Binding-site contacts:
Ligand atom C36 contacts residue TRP329 of chain 1.A at 3.6 Å (hydrophobic).
Ligand atom C23 contacts residue THR328 of chain 1.A at 3.0 Å.
Ligand atom S21 contacts residue PHE342 of chain 2.A at 3.7 Å.
Ligand atom C13 contacts residue HEM1 of chain 1.B at 3.5 Å.
Ligand atom C32 contacts residue ARG247 of chain 1.A at 3.6 Å.
Ligand atom C03 contacts residue PRO216 of chain 1.A at 3.5 Å (hydrophobic).
Ligand atom N08 contacts residue TRP238 of chain 1.A at 3.0 Å (h-bond).
Ligand atom N28 contacts residue HEM1 of chain 1.B at 2.8 Å (h-bond).
Ligand atom C12 contacts residue HEM1 of chain 1.B at 3.6 Å.
Ligand atom C06 contacts residue GLU243 of chain 1.A at 3.5 Å.
Ligand atom N08 contacts residue GLU243 of chain 1.A at 2.9 Å (salt-bridge).
Ligand atom C03 contacts residue PHE235 of chain 1.A at 3.6 Å (hydrophobic).
Ligand atom O18 contacts residue HIS128 of chain 1.A at 3.3 Å.
Ligand atom C26 contacts residue ARG247 of chain 1.A at 3.5 Å.
Ligand atom C24 contacts residue TRP329 of chain 1.A at 3.6 Å (hydrophobic).
Ligand atom C04 contacts residue ILE218 of chain 1.A at 3.6 Å (hydrophobic).
Ligand atom S01 contacts residue HEM1 of chain 1.B at 3.3 Å (h-bond).
Ligand atom N27 contacts residue TRP329 of chain 1.A at 3.5 Å.
Ligand atom N07 contacts residue GLU243 of chain 1.A at 2.5 Å (salt-bridge).
Ligand atom C04 contacts residue PRO216 of chain 1.A at 3.6 Å (hydrophobic).
Ligand atom C02 contacts residue ASN236 of chain 1.A at 3.5 Å.
Ligand atom C36 contacts residue HEM1 of chain 1.B at 3.1 Å.
Ligand atom C03 contacts residue ILE218 of chain 1.A at 3.6 Å (hydrophobic).
Ligand atom C22 contacts residue PHE342 of chain 2.A at 3.6 Å (hydrophobic).
Ligand atom C24 contacts residue THR328 of chain 1.A at 3.4 Å.
Ligand atom C35 contacts residue POL1 of chain 1.G at 3.4 Å.
Ligand atom C11 contacts residue GLU243 of chain 1.A at 3.2 Å.
Ligand atom S01 contacts residue GLY237 of chain 1.A at 3.5 Å (h-bond).
Ligand atom C34 contacts residue POL1 of chain 1.G at 3.4 Å.
Ligand atom O18 contacts residue ILE218 of chain 1.A at 3.6 Å.
Ligand atom C16 contacts residue POL1 of chain 1.G at 3.5 Å.
Ligand atom C14 contacts residue ILE218 of chain 1.A at 3.6 Å (hydrophobic).
Ligand atom C38 contacts residue HEM1 of chain 1.B at 3.3 Å.
Ligand atom C02 contacts residue HEM1 of chain 1.B at 3.6 Å.
Ligand atom C02 contacts residue PHE235 of chain 1.A at 3.6 Å (hydrophobic).
Ligand atom N28 contacts residue ARG247 of chain 1.A at 3.2 Å (salt-bridge).
Ligand atom C38 contacts residue POL1 of chain 1.G at 3.6 Å.
Ligand atom C02 contacts residue GLY237 of chain 1.A at 3.1 Å.
Ligand atom C23 contacts residue PHE342 of chain 2.A at 3.6 Å (hydrophobic).
Ligand atom C16 contacts residue GLU243 of chain 1.A at 3.3 Å.

Sequence of chain 2.A:
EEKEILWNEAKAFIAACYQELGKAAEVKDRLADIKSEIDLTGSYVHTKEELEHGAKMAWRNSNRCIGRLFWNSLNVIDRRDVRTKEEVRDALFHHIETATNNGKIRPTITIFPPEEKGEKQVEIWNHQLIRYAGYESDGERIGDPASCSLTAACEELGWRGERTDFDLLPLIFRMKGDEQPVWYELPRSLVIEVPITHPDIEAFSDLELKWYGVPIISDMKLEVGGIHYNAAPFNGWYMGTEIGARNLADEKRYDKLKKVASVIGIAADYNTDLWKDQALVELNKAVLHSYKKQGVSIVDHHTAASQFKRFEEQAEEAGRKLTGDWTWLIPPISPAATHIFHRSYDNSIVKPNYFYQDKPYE

Sequence of chain 1.A:
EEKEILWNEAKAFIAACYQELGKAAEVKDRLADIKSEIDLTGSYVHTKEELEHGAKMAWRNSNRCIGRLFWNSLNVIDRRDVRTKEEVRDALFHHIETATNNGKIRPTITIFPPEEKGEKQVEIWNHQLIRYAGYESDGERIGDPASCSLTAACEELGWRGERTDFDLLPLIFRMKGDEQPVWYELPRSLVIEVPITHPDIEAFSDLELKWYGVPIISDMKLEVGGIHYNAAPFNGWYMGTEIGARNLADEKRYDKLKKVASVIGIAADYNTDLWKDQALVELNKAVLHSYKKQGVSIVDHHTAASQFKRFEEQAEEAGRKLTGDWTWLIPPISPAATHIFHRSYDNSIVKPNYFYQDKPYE

A small-molecule ligand and the protein it binds are described below.
Small molecule (SMILES): [H]/N=C(\[N]c1cccc(OC[C@@H](O)c2cccc(N/C(=N\[H])c3cccs3)c2)c1)c1cccs1